Sequence of chain 1.B:
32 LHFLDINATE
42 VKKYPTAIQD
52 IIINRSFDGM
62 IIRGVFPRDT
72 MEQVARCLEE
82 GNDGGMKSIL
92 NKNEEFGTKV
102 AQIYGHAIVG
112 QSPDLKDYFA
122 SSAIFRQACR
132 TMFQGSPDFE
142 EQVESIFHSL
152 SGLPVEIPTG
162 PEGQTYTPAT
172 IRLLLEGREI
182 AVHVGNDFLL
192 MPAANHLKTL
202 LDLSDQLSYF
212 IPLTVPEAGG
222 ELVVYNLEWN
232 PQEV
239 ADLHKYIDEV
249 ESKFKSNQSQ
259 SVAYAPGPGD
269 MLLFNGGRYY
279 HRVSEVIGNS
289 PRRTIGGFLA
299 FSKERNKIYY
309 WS

Binding-site contacts:
Ligand atom C1 contacts residue HIS279 of chain 1.B at 3.5 Å.
Ligand atom O4 contacts residue ARG173 of chain 1.B at 2.8 Å (salt-bridge).
Ligand atom O2 contacts residue PHE211 of chain 1.B at 3.6 Å.
Ligand atom O5 contacts residue HIS184 of chain 1.B at 3.3 Å.
Ligand atom O3 contacts residue PHE211 of chain 1.B at 3.7 Å.
Ligand atom C4 contacts residue ARG173 of chain 1.B at 3.5 Å.
Ligand atom O5 contacts residue ZN1 of chain 1.P at 2.7 Å.
Ligand atom O3 contacts residue THR292 of chain 1.B at 3.2 Å (h-bond).
Ligand atom C2 contacts residue ZN1 of chain 1.P at 3.1 Å.
Ligand atom C5 contacts residue ARG173 of chain 1.B at 3.6 Å.
Ligand atom O2 contacts residue SER209 of chain 1.B at 3.4 Å.
Ligand atom O1 contacts residue PHE272 of chain 1.B at 3.9 Å.
Ligand atom O1 contacts residue HIS184 of chain 1.B at 3.9 Å.
Ligand atom C5 contacts residue THR292 of chain 1.B at 3.3 Å.
Ligand atom C2 contacts residue HIS279 of chain 1.B at 3.8 Å.
Ligand atom O2 contacts residue PHE272 of chain 1.B at 3.7 Å.
Ligand atom C2 contacts residue LEU223 of chain 1.B at 4.0 Å (hydrophobic).
Ligand atom O3 contacts residue VAL281 of chain 1.B at 4.1 Å.
Ligand atom O4 contacts residue PHE211 of chain 1.B at 3.9 Å.
Ligand atom C3 contacts residue LEU223 of chain 1.B at 3.8 Å (hydrophobic).
Ligand atom C5 contacts residue ILE181 of chain 1.B at 4.2 Å (hydrophobic).
Ligand atom C5 contacts residue ARG290 of chain 1.B at 3.8 Å.
Ligand atom O3 contacts residue ARG290 of chain 1.B at 2.8 Å (salt-bridge).
Ligand atom O4 contacts residue THR292 of chain 1.B at 2.7 Å (h-bond).
Ligand atom O5 contacts residue HIS279 of chain 1.B at 3.4 Å (h-bond).
Ligand atom O1 contacts residue ZN1 of chain 1.P at 1.9 Å.
Ligand atom C1 contacts residue PHE272 of chain 1.B at 3.9 Å (hydrophobic).
Ligand atom O1 contacts residue HIS279 of chain 1.B at 2.8 Å (h-bond).
Ligand atom O3 contacts residue ILE181 of chain 1.B at 4.3 Å.
Ligand atom C5 contacts residue PHE211 of chain 1.B at 4.0 Å (hydrophobic).
Ligand atom C2 contacts residue HIS184 of chain 1.B at 4.3 Å.
Ligand atom C3 contacts residue VAL281 of chain 1.B at 4.0 Å (hydrophobic).
Ligand atom O1 contacts residue SER209 of chain 1.B at 3.1 Å (h-bond).
Ligand atom O2 contacts residue TYR210 of chain 1.B at 4.3 Å.
Ligand atom O5 contacts residue LEU223 of chain 1.B at 4.2 Å.
Ligand atom C4 contacts residue ILE181 of chain 1.B at 3.9 Å (hydrophobic).
Ligand atom C1 contacts residue ZN1 of chain 1.P at 2.8 Å.
Ligand atom O2 contacts residue ZN1 of chain 1.P at 4.0 Å.
Ligand atom C1 contacts residue SER209 of chain 1.B at 3.8 Å.
Ligand atom C3 contacts residue PHE211 of chain 1.B at 3.7 Å (hydrophobic).

This small molecule binds to this protein.
Small molecule (SMILES): O=C(O)CCC(=O)C(=O)O